Binding-site contacts:
Ligand atom C24 contacts residue GLU136 of chain 1.A at 3.4 Å.
Ligand atom C11 contacts residue VAL138 of chain 1.A at 3.4 Å (hydrophobic).
Ligand atom O4 contacts residue THR47 of chain 1.A at 2.8 Å (h-bond).
Ligand atom N4 contacts residue THR135 of chain 1.A at 3.6 Å (h-bond).
Ligand atom N5 contacts residue GLY141 of chain 1.A at 3.6 Å.
Ligand atom C10 contacts residue LEU189 of chain 1.A at 3.6 Å (hydrophobic).
Ligand atom N4 contacts residue LEU189 of chain 1.A at 3.5 Å.
Ligand atom C8 contacts residue ARG186 of chain 1.A at 3.6 Å.
Ligand atom N4 contacts residue GLU136 of chain 1.A at 2.9 Å (salt-bridge).
Ligand atom C24 contacts residue ALA119 of chain 1.A at 3.7 Å (hydrophobic).
Ligand atom C24 contacts residue THR135 of chain 1.A at 3.5 Å.
Ligand atom C19 contacts residue GLN45 of chain 1.A at 3.4 Å.
Ligand atom C16 contacts residue TYR137 of chain 1.A at 3.4 Å (hydrophobic).
Ligand atom C22 contacts residue ASN187 of chain 1.A at 3.6 Å.
Ligand atom N2 contacts residue GLU136 of chain 1.A at 3.5 Å (salt-bridge).
Ligand atom O2 contacts residue SER206 of chain 1.A at 3.4 Å (h-bond).
Ligand atom C14 contacts residue GLY141 of chain 1.A at 3.5 Å.
Ligand atom N2 contacts residue VAL88 of chain 1.A at 3.4 Å.
Ligand atom C10 contacts residue VAL88 of chain 1.A at 3.6 Å (hydrophobic).
Ligand atom C15 contacts residue GLY141 of chain 1.A at 3.7 Å.
Ligand atom N7 contacts residue GLY46 of chain 1.A at 3.5 Å.
Ligand atom C15 contacts residue GLU139 of chain 1.A at 3.5 Å.
Ligand atom C8 contacts residue ASN187 of chain 1.A at 3.3 Å.
Ligand atom N2 contacts residue VAL138 of chain 1.A at 3.3 Å (h-bond).
Ligand atom C14 contacts residue VAL138 of chain 1.A at 3.7 Å (hydrophobic).
Ligand atom C9 contacts residue LEU189 of chain 1.A at 3.5 Å (hydrophobic).
Ligand atom O2 contacts residue LYS90 of chain 1.A at 2.8 Å (salt-bridge).
Ligand atom O4 contacts residue GLY46 of chain 1.A at 3.2 Å.
Ligand atom C18 contacts residue GLY46 of chain 1.A at 3.5 Å.
Ligand atom O1 contacts residue LYS90 of chain 1.A at 3.4 Å (salt-bridge).
Ligand atom C22 contacts residue CYS184 of chain 1.A at 3.6 Å (hydrophobic).
Ligand atom N3 contacts residue VAL88 of chain 1.A at 3.6 Å.
Ligand atom C20 contacts residue ARG186 of chain 1.A at 3.4 Å.
Ligand atom N1 contacts residue LEU189 of chain 1.A at 3.5 Å.
Ligand atom C13 contacts residue LEU189 of chain 1.A at 3.5 Å (hydrophobic).
Ligand atom C20 contacts residue GLN45 of chain 1.A at 3.2 Å.
Ligand atom C19 contacts residue ARG186 of chain 1.A at 3.4 Å.
Ligand atom C15 contacts residue TYR137 of chain 1.A at 3.5 Å (hydrophobic).
Ligand atom N5 contacts residue VAL138 of chain 1.A at 2.8 Å (h-bond).
Ligand atom N3 contacts residue VAL138 of chain 1.A at 2.9 Å (h-bond).

Sequence of chain 1.A:
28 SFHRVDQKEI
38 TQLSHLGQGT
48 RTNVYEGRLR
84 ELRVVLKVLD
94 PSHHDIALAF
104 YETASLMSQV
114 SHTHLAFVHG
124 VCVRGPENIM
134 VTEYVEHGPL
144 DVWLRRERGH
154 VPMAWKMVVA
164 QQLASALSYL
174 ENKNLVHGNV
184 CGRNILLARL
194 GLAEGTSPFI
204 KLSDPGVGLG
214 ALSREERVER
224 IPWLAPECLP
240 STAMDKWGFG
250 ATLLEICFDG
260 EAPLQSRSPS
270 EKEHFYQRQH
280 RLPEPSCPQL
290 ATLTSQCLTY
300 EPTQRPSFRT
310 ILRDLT

The small molecule below binds the protein below.
Small molecule (SMILES): CNC(=O)c1nnc(NC(=O)C2CC2)cc1Nc1cccc(-c2ccc(C(=O)N(C)C)nn2)c1OC